Sequence of chain 1.A:
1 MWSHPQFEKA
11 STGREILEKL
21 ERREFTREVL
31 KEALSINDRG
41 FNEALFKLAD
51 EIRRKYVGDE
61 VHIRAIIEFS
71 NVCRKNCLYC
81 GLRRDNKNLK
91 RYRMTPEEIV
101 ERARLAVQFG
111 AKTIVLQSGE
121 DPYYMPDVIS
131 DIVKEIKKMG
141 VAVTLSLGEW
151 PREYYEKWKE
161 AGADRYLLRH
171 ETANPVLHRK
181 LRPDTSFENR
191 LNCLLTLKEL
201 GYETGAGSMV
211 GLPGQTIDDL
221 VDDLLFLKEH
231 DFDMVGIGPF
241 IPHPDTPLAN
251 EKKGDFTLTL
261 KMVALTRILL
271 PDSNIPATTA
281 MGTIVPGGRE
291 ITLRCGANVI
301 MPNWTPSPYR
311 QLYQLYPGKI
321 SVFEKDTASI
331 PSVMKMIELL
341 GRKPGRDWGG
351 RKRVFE

Binding-site contacts:
Ligand atom OXT contacts residue GLU251 of chain 1.A at 4.3 Å.
Ligand atom O contacts residue PRO247 of chain 1.A at 4.1 Å.
Ligand atom O contacts residue LEU78 of chain 1.A at 4.4 Å.
Ligand atom O contacts residue LEU248 of chain 1.A at 4.4 Å.
Ligand atom C contacts residue LEU248 of chain 1.A at 4.5 Å (hydrophobic).
Ligand atom O3 contacts residue LEU78 of chain 1.A at 4.3 Å.

A protein and the small-molecule ligand that binds it are described below.
Small molecule (SMILES): CC(=O)C(=O)O